Sequence of chain 1.C:
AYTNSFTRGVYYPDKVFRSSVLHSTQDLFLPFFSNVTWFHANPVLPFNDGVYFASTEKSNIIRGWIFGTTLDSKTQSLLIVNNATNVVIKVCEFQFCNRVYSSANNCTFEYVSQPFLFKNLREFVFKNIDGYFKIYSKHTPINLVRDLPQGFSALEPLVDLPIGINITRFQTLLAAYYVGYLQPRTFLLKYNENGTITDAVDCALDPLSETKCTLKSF

The protein below binds the small molecule below.
Small molecule (SMILES): CC(=O)N[C@@H]1[C@@H](O)[C@H](O)[C@@H](CO)O[C@H]1O

Binding-site contacts:
Ligand atom C1 contacts residue GLU281 of chain 1.C at 4.3 Å.
Ligand atom N2 contacts residue GLU281 of chain 1.C at 3.0 Å (salt-bridge).
Ligand atom O7 contacts residue ASN282 of chain 1.C at 3.9 Å.
Ligand atom N2 contacts residue ASN280 of chain 1.C at 4.4 Å.
Ligand atom O5 contacts residue ASN282 of chain 1.C at 2.4 Å (h-bond).
Ligand atom C4 contacts residue ASN282 of chain 1.C at 4.3 Å.
Ligand atom C2 contacts residue GLU281 of chain 1.C at 4.1 Å.
Ligand atom C8 contacts residue GLU281 of chain 1.C at 3.5 Å.
Ligand atom C7 contacts residue ASN282 of chain 1.C at 3.6 Å.
Ligand atom C2 contacts residue ASN282 of chain 1.C at 2.5 Å.
Ligand atom C8 contacts residue ASN280 of chain 1.C at 3.2 Å.
Ligand atom C7 contacts residue GLU281 of chain 1.C at 3.7 Å.
Ligand atom C1 contacts residue ASN282 of chain 1.C at 1.5 Å.
Ligand atom N2 contacts residue ASN282 of chain 1.C at 2.9 Å (h-bond).
Ligand atom C3 contacts residue ASN282 of chain 1.C at 3.8 Å.
Ligand atom O7 contacts residue ASN280 of chain 1.C at 3.8 Å.
Ligand atom C5 contacts residue ASN282 of chain 1.C at 3.7 Å.
Ligand atom C7 contacts residue ASN280 of chain 1.C at 3.6 Å.
Ligand atom C3 contacts residue GLU281 of chain 1.C at 4.4 Å.